Sequence of chain 1.PA:
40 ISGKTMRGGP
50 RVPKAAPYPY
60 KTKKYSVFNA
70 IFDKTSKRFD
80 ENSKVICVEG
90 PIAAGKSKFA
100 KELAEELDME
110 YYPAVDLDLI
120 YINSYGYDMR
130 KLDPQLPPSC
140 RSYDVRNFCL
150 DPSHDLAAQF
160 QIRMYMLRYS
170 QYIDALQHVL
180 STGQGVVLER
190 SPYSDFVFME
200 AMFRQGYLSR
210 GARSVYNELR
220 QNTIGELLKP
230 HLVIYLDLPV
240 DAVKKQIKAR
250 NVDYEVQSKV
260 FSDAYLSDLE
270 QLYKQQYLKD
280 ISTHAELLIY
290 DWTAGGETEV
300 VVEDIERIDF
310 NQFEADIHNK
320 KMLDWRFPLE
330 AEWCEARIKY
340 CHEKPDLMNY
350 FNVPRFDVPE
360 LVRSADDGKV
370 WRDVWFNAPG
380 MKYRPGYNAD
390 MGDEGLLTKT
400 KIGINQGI

The small molecule below binds the protein below.
Small molecule (SMILES): Nc1nc2c(ncn2[C@H]2C[C@H](O)[C@@H](CO[P](=O)(O)O[P](=O)(O)OP(=O)(O)O)O2)c(=O)[nH]1

Binding-site contacts:
Ligand atom PG contacts residue LYS95 of chain 1.PA at 3.4 Å.
Ligand atom O1B contacts residue ARG249 of chain 1.PA at 2.6 Å (salt-bridge).
Ligand atom N1 contacts residue GLN160 of chain 1.PA at 2.6 Å (h-bond).
Ligand atom O3G contacts residue SER96 of chain 1.PA at 3.6 Å.
Ligand atom PA contacts residue LYS95 of chain 1.PA at 3.6 Å.
Ligand atom O5' contacts residue ILE91 of chain 1.PA at 3.1 Å (h-bond).
Ligand atom O3A contacts residue LYS95 of chain 1.PA at 3.1 Å (salt-bridge).
Ligand atom O2G contacts residue SER96 of chain 1.PA at 3.4 Å.
Ligand atom O2G contacts residue GLU188 of chain 1.PA at 3.0 Å (salt-bridge).
Ligand atom O3B contacts residue ALA93 of chain 1.PA at 3.4 Å (h-bond).
Ligand atom O3A contacts residue ILE91 of chain 1.PA at 3.1 Å (h-bond).
Ligand atom PG contacts residue ALA93 of chain 1.PA at 3.3 Å.
Ligand atom O3G contacts residue GLU188 of chain 1.PA at 3.3 Å (salt-bridge).
Ligand atom N2 contacts residue PHE147 of chain 1.PA at 3.5 Å.
Ligand atom C6 contacts residue ARG167 of chain 1.PA at 3.6 Å.
Ligand atom N2 contacts residue MET201 of chain 1.PA at 3.1 Å (h-bond).
Ligand atom O3' contacts residue GLU254 of chain 1.PA at 3.0 Å (salt-bridge).
Ligand atom O6 contacts residue ASP194 of chain 1.PA at 3.0 Å (salt-bridge).
Ligand atom C2 contacts residue GLN160 of chain 1.PA at 3.6 Å.
Ligand atom O1A contacts residue ARG189 of chain 1.PA at 2.6 Å (salt-bridge).
Ligand atom PB contacts residue ARG249 of chain 1.PA at 3.5 Å.
Ligand atom O6 contacts residue ARG167 of chain 1.PA at 2.8 Å (salt-bridge).
Ligand atom C5' contacts residue ILE91 of chain 1.PA at 3.5 Å (hydrophobic).
Ligand atom O3G contacts residue ALA93 of chain 1.PA at 2.8 Å (h-bond).
Ligand atom O1A contacts residue LYS95 of chain 1.PA at 3.0 Å (salt-bridge).
Ligand atom PG contacts residue SER96 of chain 1.PA at 3.6 Å.
Ligand atom C3' contacts residue ILE91 of chain 1.PA at 3.6 Å (hydrophobic).
Ligand atom O6 contacts residue GLN160 of chain 1.PA at 2.7 Å (h-bond).
Ligand atom O1G contacts residue LYS95 of chain 1.PA at 2.8 Å (salt-bridge).
Ligand atom C6 contacts residue GLN160 of chain 1.PA at 3.3 Å.
Ligand atom C2 contacts residue PHE159 of chain 1.PA at 3.5 Å (hydrophobic).
Ligand atom O3' contacts residue PHE260 of chain 1.PA at 3.1 Å.
Ligand atom PB contacts residue ILE91 of chain 1.PA at 3.5 Å.
Ligand atom O1G contacts residue GLY94 of chain 1.PA at 3.1 Å.
Ligand atom N2 contacts residue PHE159 of chain 1.PA at 3.1 Å.
Ligand atom O3G contacts residue LYS95 of chain 1.PA at 2.7 Å (salt-bridge).
Ligand atom O1G contacts residue SER96 of chain 1.PA at 3.4 Å (h-bond).
Ligand atom N7 contacts residue ARG167 of chain 1.PA at 3.3 Å (salt-bridge).
Ligand atom O1B contacts residue ILE91 of chain 1.PA at 2.7 Å (h-bond).
Ligand atom O1G contacts residue ALA93 of chain 1.PA at 3.2 Å (h-bond).